A protein and the small-molecule ligand that binds it are described below.
Small molecule (SMILES): Nc1ncnc2c1ncn2[C@@H]1O[C@H](CO[P](=O)(O)O[C@H]2[C@@H](O)[C@H](n3cnc4c(N)ncnc43)O[C@@H]2CO[P](=O)(O)O[C@H]2[C@@H](O)[C@H](n3cnc4c(N)ncnc43)O[C@@H]2COP(=O)(O)O)[C@@H](O)[C@H]1O

Binding-site contacts:
Ligand atom N3 contacts residue U2 of chain 17.C at 3.7 Å.
Ligand atom C6 contacts residue U2 of chain 17.C at 4.1 Å.
Ligand atom C2 contacts residue U1 of chain 17.C at 3.5 Å.
Ligand atom N1 contacts residue U1 of chain 17.C at 2.8 Å (h-bond).
Ligand atom C6 contacts residue U3 of chain 17.C at 3.3 Å.
Ligand atom C2 contacts residue U2 of chain 17.C at 3.2 Å.
Ligand atom N6 contacts residue U1 of chain 17.C at 2.8 Å (h-bond).
Ligand atom N6 contacts residue U3 of chain 17.C at 3.0 Å (h-bond).
Ligand atom C6 contacts residue U1 of chain 17.C at 3.6 Å.
Ligand atom C4 contacts residue U2 of chain 17.C at 4.3 Å.
Ligand atom N1 contacts residue U2 of chain 17.C at 3.5 Å (h-bond).
Ligand atom N3 contacts residue U3 of chain 17.C at 4.2 Å.
Ligand atom N6 contacts residue U2 of chain 17.C at 4.2 Å.
Ligand atom C2 contacts residue U3 of chain 17.C at 3.0 Å.
Ligand atom N1 contacts residue U3 of chain 17.C at 2.7 Å (h-bond).